Binding-site contacts:
Ligand atom C15 contacts residue ILE739 of chain 1.A at 3.7 Å (hydrophobic).
Ligand atom C1 contacts residue LYS741 of chain 1.A at 3.4 Å.
Ligand atom C12 contacts residue ILE739 of chain 1.A at 3.7 Å (hydrophobic).
Ligand atom C2 contacts residue THR685 of chain 1.A at 3.6 Å.
Ligand atom O13 contacts residue TRP670 of chain 1.A at 3.1 Å.
Ligand atom N11 contacts residue ALA743 of chain 1.A at 3.0 Å (h-bond).
Ligand atom N28 contacts residue TYR725 of chain 1.A at 3.6 Å.
Ligand atom C29 contacts residue TYR725 of chain 1.A at 3.3 Å (hydrophobic).
Ligand atom N14 contacts residue ILE739 of chain 1.A at 3.5 Å.
Ligand atom C3 contacts residue GLU672 of chain 1.A at 2.6 Å.
Ligand atom O30 contacts residue LYS691 of chain 1.A at 3.4 Å (salt-bridge).
Ligand atom C5 contacts residue TRP670 of chain 1.A at 3.6 Å (hydrophobic).
Ligand atom C31 contacts residue LYS691 of chain 1.A at 3.5 Å.
Ligand atom C19 contacts residue ILE821 of chain 1.A at 3.8 Å (hydrophobic).
Ligand atom N14 contacts residue VAL740 of chain 1.A at 2.7 Å (h-bond).
Ligand atom C12 contacts residue TRP670 of chain 1.A at 3.7 Å (hydrophobic).
Ligand atom C18 contacts residue GLU738 of chain 1.A at 3.4 Å.
Ligand atom C10 contacts residue ALA743 of chain 1.A at 3.1 Å (hydrophobic).
Ligand atom C19 contacts residue ILE737 of chain 1.A at 3.7 Å (hydrophobic).
Ligand atom O13 contacts residue ALA743 of chain 1.A at 3.7 Å.
Ligand atom C9 contacts residue ASP742 of chain 1.A at 3.5 Å.
Ligand atom C9 contacts residue ALA743 of chain 1.A at 3.5 Å (hydrophobic).
Ligand atom C12 contacts residue VAL740 of chain 1.A at 3.2 Å (hydrophobic).
Ligand atom N7 contacts residue LYS741 of chain 1.A at 3.5 Å.
Ligand atom C15 contacts residue VAL740 of chain 1.A at 3.6 Å (hydrophobic).
Ligand atom N7 contacts residue ASP742 of chain 1.A at 2.7 Å (salt-bridge).
Ligand atom C6 contacts residue ASP742 of chain 1.A at 3.4 Å.
Ligand atom C2 contacts residue GLU672 of chain 1.A at 3.4 Å.
Ligand atom C29 contacts residue ASP822 of chain 1.A at 3.5 Å.
Ligand atom N28 contacts residue ASP822 of chain 1.A at 3.2 Å (salt-bridge).
Ligand atom N11 contacts residue VAL740 of chain 1.A at 3.0 Å (h-bond).
Ligand atom C8 contacts residue ASP742 of chain 1.A at 3.7 Å.
Ligand atom S23 contacts residue MET811 of chain 1.A at 3.6 Å.
Ligand atom C1 contacts residue ILE739 of chain 1.A at 3.5 Å (hydrophobic).
Ligand atom C2 contacts residue LYS741 of chain 1.A at 2.8 Å.
Ligand atom C29 contacts residue ILE821 of chain 1.A at 3.7 Å (hydrophobic).
Ligand atom C27 contacts residue ASP822 of chain 1.A at 3.1 Å.
Ligand atom C12 contacts residue ALA743 of chain 1.A at 3.4 Å (hydrophobic).
Ligand atom C8 contacts residue LYS741 of chain 1.A at 3.5 Å.
Ligand atom N16 contacts residue VAL740 of chain 1.A at 3.0 Å (h-bond).

Sequence of chain 1.A:
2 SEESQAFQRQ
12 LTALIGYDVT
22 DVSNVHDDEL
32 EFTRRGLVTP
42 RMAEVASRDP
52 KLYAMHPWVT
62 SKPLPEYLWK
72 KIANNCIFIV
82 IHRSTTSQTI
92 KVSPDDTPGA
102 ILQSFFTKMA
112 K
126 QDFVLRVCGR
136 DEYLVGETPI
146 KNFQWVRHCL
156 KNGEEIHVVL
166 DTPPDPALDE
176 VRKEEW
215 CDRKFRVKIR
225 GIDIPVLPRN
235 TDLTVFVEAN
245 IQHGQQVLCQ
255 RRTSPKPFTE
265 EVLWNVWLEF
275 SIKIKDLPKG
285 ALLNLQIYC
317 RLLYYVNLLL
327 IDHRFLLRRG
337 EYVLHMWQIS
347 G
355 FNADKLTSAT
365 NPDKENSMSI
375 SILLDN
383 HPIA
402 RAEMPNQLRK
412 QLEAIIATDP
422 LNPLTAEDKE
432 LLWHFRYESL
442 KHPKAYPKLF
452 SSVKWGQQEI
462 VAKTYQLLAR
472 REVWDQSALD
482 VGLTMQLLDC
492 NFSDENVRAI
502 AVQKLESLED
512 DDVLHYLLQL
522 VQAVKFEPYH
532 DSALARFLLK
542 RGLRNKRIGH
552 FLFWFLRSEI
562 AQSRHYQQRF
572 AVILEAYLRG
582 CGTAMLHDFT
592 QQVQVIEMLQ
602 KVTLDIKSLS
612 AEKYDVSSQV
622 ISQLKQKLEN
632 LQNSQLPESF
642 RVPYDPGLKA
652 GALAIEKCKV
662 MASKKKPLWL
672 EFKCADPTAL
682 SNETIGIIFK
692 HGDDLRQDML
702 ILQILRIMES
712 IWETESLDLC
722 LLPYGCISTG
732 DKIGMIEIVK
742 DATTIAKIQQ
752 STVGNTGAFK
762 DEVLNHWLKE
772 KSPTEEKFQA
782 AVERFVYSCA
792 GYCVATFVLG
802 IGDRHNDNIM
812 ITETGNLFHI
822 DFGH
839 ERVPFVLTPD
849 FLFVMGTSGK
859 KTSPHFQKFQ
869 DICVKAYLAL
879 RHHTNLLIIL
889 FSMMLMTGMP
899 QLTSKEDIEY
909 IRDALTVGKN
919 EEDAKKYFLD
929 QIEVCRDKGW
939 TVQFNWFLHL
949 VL

This small molecule binds to this protein.
Small molecule (SMILES): CCCn1cnc(CCNC(=O)Nc2nc3ccc(-c4cncc(OC)c4)cc3s2)c1